Binding-site contacts:
Ligand atom O5 contacts residue MET107 of chain 1.A at 4.2 Å.
Ligand atom O5 contacts residue ASN75 of chain 1.A at 2.3 Å (h-bond).
Ligand atom N2 contacts residue ASN75 of chain 1.A at 2.9 Å (h-bond).
Ligand atom C5 contacts residue ASN75 of chain 1.A at 3.6 Å.
Ligand atom C2 contacts residue THR77 of chain 1.A at 4.5 Å.
Ligand atom C1 contacts residue ASN75 of chain 1.A at 1.4 Å.
Ligand atom C4 contacts residue ASN75 of chain 1.A at 4.2 Å.
Ligand atom O7 contacts residue ASN75 of chain 1.A at 3.3 Å (h-bond).
Ligand atom C8 contacts residue ASN75 of chain 1.A at 3.1 Å.
Ligand atom C7 contacts residue ASN75 of chain 1.A at 3.3 Å.
Ligand atom C1 contacts residue THR77 of chain 1.A at 3.9 Å.
Ligand atom C2 contacts residue ASN75 of chain 1.A at 2.4 Å.
Ligand atom N2 contacts residue THR77 of chain 1.A at 4.1 Å.
Ligand atom O7 contacts residue HIS74 of chain 1.A at 4.2 Å.
Ligand atom C3 contacts residue ASN75 of chain 1.A at 3.8 Å.

The protein below binds the small molecule below.
Small molecule (SMILES): CC(=O)N[C@@H]1[C@@H](O)[C@H](O)[C@@H](CO)O[C@H]1O

Sequence of chain 1.A:
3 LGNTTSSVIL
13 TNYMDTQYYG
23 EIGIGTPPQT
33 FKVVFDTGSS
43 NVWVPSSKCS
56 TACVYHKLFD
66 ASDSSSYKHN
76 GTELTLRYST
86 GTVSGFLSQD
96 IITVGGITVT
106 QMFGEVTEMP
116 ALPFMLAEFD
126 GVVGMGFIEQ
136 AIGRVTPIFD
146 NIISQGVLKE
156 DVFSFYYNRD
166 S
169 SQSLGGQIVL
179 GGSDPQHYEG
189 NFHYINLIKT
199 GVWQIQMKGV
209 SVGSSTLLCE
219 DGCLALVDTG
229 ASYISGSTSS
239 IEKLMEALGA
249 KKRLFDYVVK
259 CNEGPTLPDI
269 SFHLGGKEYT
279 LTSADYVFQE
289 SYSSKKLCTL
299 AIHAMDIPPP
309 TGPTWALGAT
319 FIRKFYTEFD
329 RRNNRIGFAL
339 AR